The protein below binds the small molecule below.
Small molecule (SMILES): CC(=O)N[C@@H]1[C@@H](O)[C@H](O)[C@@H](CO)O[C@H]1O

Binding-site contacts:
Ligand atom O6 contacts residue ASN788 of chain 1.A at 4.5 Å.
Ligand atom C2 contacts residue ASN788 of chain 1.A at 2.5 Å.
Ligand atom N2 contacts residue ASN788 of chain 1.A at 2.8 Å (h-bond).
Ligand atom C3 contacts residue ASN788 of chain 1.A at 3.8 Å.
Ligand atom C5 contacts residue ASN788 of chain 1.A at 3.6 Å.
Ligand atom O7 contacts residue ASN788 of chain 1.A at 3.5 Å (h-bond).
Ligand atom C7 contacts residue ASN788 of chain 1.A at 3.1 Å.
Ligand atom C8 contacts residue ASN788 of chain 1.A at 3.5 Å.
Ligand atom C1 contacts residue ASN788 of chain 1.A at 1.4 Å.
Ligand atom C4 contacts residue ASN788 of chain 1.A at 4.2 Å.
Ligand atom O5 contacts residue ASN788 of chain 1.A at 2.3 Å (h-bond).
Ligand atom C1 contacts residue PHE789 of chain 1.A at 4.2 Å (hydrophobic).

Sequence of chain 1.A:
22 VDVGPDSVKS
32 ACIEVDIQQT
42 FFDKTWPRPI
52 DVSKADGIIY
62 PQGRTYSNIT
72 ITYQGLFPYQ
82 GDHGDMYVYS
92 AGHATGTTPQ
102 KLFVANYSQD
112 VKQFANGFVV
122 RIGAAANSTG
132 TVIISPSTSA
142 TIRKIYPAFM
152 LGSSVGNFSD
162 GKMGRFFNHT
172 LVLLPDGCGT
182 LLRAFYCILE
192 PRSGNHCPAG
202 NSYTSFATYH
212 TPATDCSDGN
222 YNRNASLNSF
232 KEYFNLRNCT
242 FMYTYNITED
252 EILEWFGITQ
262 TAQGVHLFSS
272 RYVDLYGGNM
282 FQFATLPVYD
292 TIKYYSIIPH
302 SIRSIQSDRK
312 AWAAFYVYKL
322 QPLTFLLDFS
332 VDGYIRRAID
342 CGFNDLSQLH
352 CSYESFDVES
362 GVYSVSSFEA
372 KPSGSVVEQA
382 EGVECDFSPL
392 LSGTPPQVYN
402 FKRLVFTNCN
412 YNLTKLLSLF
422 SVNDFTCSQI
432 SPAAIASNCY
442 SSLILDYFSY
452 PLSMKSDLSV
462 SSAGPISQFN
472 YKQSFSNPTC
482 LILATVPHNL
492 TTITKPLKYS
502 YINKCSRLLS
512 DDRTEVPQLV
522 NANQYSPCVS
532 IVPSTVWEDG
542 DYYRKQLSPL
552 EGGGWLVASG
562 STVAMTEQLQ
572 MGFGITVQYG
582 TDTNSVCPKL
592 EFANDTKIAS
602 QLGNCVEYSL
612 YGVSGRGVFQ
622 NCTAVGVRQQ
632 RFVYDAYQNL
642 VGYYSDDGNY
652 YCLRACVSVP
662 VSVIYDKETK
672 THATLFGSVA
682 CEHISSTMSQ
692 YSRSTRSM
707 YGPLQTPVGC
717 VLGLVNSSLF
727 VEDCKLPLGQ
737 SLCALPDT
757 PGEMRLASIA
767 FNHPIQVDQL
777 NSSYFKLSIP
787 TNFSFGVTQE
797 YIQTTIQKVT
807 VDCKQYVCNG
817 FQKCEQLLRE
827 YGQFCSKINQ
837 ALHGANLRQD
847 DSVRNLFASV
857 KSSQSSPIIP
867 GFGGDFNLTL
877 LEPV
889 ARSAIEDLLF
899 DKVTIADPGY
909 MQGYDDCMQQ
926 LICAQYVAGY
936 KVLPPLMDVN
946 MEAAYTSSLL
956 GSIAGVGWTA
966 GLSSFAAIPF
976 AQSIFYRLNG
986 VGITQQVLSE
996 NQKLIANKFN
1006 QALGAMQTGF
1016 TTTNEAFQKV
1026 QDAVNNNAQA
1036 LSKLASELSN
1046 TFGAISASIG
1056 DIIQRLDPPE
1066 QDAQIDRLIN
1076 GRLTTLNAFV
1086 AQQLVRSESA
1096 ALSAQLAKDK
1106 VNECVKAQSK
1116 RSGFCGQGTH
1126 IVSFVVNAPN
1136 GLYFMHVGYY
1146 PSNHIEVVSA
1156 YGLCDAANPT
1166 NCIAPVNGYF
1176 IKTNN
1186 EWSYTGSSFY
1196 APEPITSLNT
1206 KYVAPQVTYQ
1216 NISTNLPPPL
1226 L